The protein below binds the small molecule below.
Small molecule (SMILES): NCCCN(CC[C@H](N)C(=O)O)C[C@H]1O[C@@H](n2cnc3c(N)ncnc32)[C@H](O)[C@@H]1O

Binding-site contacts:
Ligand atom N3 contacts residue HIS42 of chain 1.B at 2.9 Å (h-bond).
Ligand atom N3 contacts residue SER100 of chain 1.B at 2.9 Å (h-bond).
Ligand atom O3 contacts residue GLU118 of chain 1.B at 3.6 Å.
Ligand atom C3 contacts residue ASP164 of chain 1.B at 3.5 Å.
Ligand atom C16 contacts residue GMP1 of chain 1.D at 3.1 Å.
Ligand atom C8 contacts residue GLU118 of chain 1.B at 3.4 Å.
Ligand atom O4 contacts residue ASP123 of chain 1.B at 2.5 Å (salt-bridge).
Ligand atom N8 contacts residue GMP1 of chain 1.D at 3.7 Å.
Ligand atom O4 contacts residue GLY44 of chain 1.B at 3.5 Å.
Ligand atom C1 contacts residue ASP164 of chain 1.B at 3.4 Å.
Ligand atom C1 contacts residue A2 of chain 1.D at 1.5 Å.
Ligand atom O2 contacts residue LYS18 of chain 1.B at 3.0 Å (salt-bridge).
Ligand atom O1 contacts residue GLY99 of chain 1.B at 3.2 Å.
Ligand atom C9 contacts residue PRO166 of chain 1.B at 3.6 Å (hydrophobic).
Ligand atom C15 contacts residue PRO166 of chain 1.B at 3.6 Å (hydrophobic).
Ligand atom N3 contacts residue ASP164 of chain 1.B at 2.7 Å (salt-bridge).
Ligand atom N7 contacts residue PRO166 of chain 1.B at 3.7 Å.
Ligand atom C4 contacts residue ASP164 of chain 1.B at 3.7 Å.
Ligand atom C14 contacts residue ASP123 of chain 1.B at 3.3 Å.
Ligand atom O1 contacts residue SER100 of chain 1.B at 3.1 Å (h-bond).
Ligand atom C5 contacts residue ALA43 of chain 1.B at 3.4 Å (hydrophobic).
Ligand atom C1 contacts residue PRO165 of chain 1.B at 3.2 Å (hydrophobic).
Ligand atom C4 contacts residue HIS42 of chain 1.B at 3.1 Å.
Ligand atom O5 contacts residue ASP123 of chain 1.B at 3.5 Å (salt-bridge).
Ligand atom C8 contacts residue HIS120 of chain 1.B at 3.7 Å.
Ligand atom O2 contacts residue SER100 of chain 1.B at 2.9 Å (h-bond).
Ligand atom C11 contacts residue SER100 of chain 1.B at 3.1 Å.
Ligand atom C13 contacts residue GLU118 of chain 1.B at 3.5 Å.
Ligand atom C5 contacts residue SER100 of chain 1.B at 3.3 Å.
Ligand atom N6 contacts residue GLU168 of chain 1.B at 3.4 Å (salt-bridge).
Ligand atom O5 contacts residue TYR48 of chain 1.B at 2.7 Å (h-bond).
Ligand atom N7 contacts residue GMP1 of chain 1.D at 3.3 Å (h-bond).
Ligand atom O2 contacts residue ASP164 of chain 1.B at 3.4 Å (salt-bridge).
Ligand atom C1 contacts residue TRP195 of chain 1.B at 3.6 Å (hydrophobic).
Ligand atom C5 contacts residue HIS42 of chain 1.B at 3.6 Å.
Ligand atom C5 contacts residue ASP164 of chain 1.B at 3.4 Å.
Ligand atom C2 contacts residue A2 of chain 1.D at 2.5 Å.
Ligand atom N6 contacts residue GMP1 of chain 1.D at 3.7 Å.
Ligand atom O2 contacts residue HIS19 of chain 1.B at 3.0 Å (h-bond).
Ligand atom C10 contacts residue ASP164 of chain 1.B at 3.3 Å.

Sequence of chain 1.B:
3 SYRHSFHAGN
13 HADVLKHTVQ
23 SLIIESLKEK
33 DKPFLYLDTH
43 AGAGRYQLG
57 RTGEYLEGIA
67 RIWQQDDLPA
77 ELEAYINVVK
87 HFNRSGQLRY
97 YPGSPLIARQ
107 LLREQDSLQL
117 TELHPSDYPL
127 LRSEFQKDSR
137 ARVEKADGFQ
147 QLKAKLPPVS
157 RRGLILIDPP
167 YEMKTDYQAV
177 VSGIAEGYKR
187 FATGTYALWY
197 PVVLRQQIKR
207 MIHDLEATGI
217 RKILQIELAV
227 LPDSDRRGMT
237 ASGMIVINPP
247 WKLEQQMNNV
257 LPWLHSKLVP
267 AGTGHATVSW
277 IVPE